Binding-site contacts:
Ligand atom O02 contacts residue LEU45 of chain 1.B at 3.0 Å.
Ligand atom C11 contacts residue MET152 of chain 1.B at 3.6 Å (hydrophobic).
Ligand atom C20 contacts residue TYR77 of chain 1.B at 3.4 Å (hydrophobic).
Ligand atom C10 contacts residue GLU79 of chain 1.B at 3.7 Å.
Ligand atom C14 contacts residue LYS91 of chain 1.B at 3.6 Å.
Ligand atom C08 contacts residue TYR77 of chain 1.B at 3.7 Å (hydrophobic).
Ligand atom C11 contacts residue LEU149 of chain 1.B at 3.9 Å (hydrophobic).
Ligand atom C13 contacts residue VAL93 of chain 1.B at 3.9 Å (hydrophobic).
Ligand atom C12 contacts residue VAL93 of chain 1.B at 3.8 Å (hydrophobic).
Ligand atom O16 contacts residue PHE81 of chain 1.B at 3.5 Å.
Ligand atom C08 contacts residue GLU79 of chain 1.B at 3.3 Å.
Ligand atom C13 contacts residue MET152 of chain 1.B at 3.8 Å (hydrophobic).
Ligand atom C15 contacts residue PHE81 of chain 1.B at 3.7 Å (hydrophobic).
Ligand atom C18 contacts residue VAL93 of chain 1.B at 3.9 Å (hydrophobic).
Ligand atom C17 contacts residue LEU64 of chain 1.B at 3.8 Å (hydrophobic).
Ligand atom O16 contacts residue LEU41 of chain 1.B at 3.3 Å.
Ligand atom O19 contacts residue PHE81 of chain 1.B at 3.9 Å.
Ligand atom C17 contacts residue LEU41 of chain 1.B at 3.9 Å (hydrophobic).
Ligand atom C11 contacts residue VAL93 of chain 1.B at 3.8 Å (hydrophobic).
Ligand atom O19 contacts residue LEU37 of chain 1.B at 3.2 Å.
Ligand atom C07 contacts residue ASP110 of chain 1.B at 4.0 Å.
Ligand atom C14 contacts residue PHE81 of chain 1.B at 3.9 Å (hydrophobic).
Ligand atom N09 contacts residue GLU79 of chain 1.B at 3.7 Å.
Ligand atom C17 contacts residue PHE81 of chain 1.B at 4.0 Å (hydrophobic).
Ligand atom C01 contacts residue LEU45 of chain 1.B at 3.4 Å (hydrophobic).
Ligand atom O16 contacts residue LEU64 of chain 1.B at 3.8 Å.
Ligand atom O02 contacts residue PHE49 of chain 1.B at 4.0 Å.
Ligand atom C15 contacts residue LEU41 of chain 1.B at 3.9 Å (hydrophobic).
Ligand atom C08 contacts residue ASP110 of chain 1.B at 4.0 Å.
Ligand atom C06 contacts residue PRO148 of chain 1.B at 4.0 Å (hydrophobic).
Ligand atom O19 contacts residue LYS91 of chain 1.B at 2.8 Å (salt-bridge).
Ligand atom C01 contacts residue ALA48 of chain 1.B at 3.4 Å (hydrophobic).
Ligand atom C12 contacts residue MET152 of chain 1.B at 3.9 Å (hydrophobic).
Ligand atom C07 contacts residue TYR77 of chain 1.B at 3.7 Å (hydrophobic).
Ligand atom C04 contacts residue MET152 of chain 1.B at 3.5 Å (hydrophobic).
Ligand atom C10 contacts residue ASP110 of chain 1.B at 3.3 Å.
Ligand atom C03 contacts residue LEU45 of chain 1.B at 4.0 Å (hydrophobic).
Ligand atom C10 contacts residue VAL93 of chain 1.B at 3.8 Å (hydrophobic).
Ligand atom O16 contacts residue ALA38 of chain 1.B at 3.7 Å.
Ligand atom C01 contacts residue PHE49 of chain 1.B at 3.5 Å (hydrophobic).

A protein and the small-molecule ligand that binds it are described below.
Small molecule (SMILES): COc1ccc(CCNCCc2ccc(O)c(O)c2)cc1

Sequence of chain 1.B:
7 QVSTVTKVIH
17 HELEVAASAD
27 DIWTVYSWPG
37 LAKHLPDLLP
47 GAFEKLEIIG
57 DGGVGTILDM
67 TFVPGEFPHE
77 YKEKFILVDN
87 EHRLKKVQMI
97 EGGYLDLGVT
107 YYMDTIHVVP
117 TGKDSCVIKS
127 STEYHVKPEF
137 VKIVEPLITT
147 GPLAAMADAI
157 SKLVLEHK